A small-molecule ligand and the protein it binds are described below.
Small molecule (SMILES): CO[C@@H]1[C@@H](OC(N)=O)[C@@H](O)[C@H](Oc2ccc3c(O)c(NC(=O)C45CC6CC(CC(C6)C4)C5)c(=O)oc3c2C)OC1(C)C

Sequence of chain 1.A:
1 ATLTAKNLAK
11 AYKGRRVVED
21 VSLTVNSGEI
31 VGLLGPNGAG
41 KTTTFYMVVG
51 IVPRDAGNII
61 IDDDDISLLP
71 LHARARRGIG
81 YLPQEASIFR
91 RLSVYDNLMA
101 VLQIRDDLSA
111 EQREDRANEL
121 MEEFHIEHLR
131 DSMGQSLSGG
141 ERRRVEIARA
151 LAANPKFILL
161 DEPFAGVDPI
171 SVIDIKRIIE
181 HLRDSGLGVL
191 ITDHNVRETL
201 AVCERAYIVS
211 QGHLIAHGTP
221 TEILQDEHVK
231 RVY

Binding-site contacts:
Ligand atom C32 contacts residue ARG90 of chain 1.A at 3.4 Å.
Ligand atom O13 contacts residue ALA100 of chain 1.A at 3.6 Å.
Ligand atom O42 contacts residue PHE89 of chain 1.A at 4.4 Å.
Ligand atom C14 contacts residue PHE89 of chain 1.A at 4.4 Å (hydrophobic).
Ligand atom C36 contacts residue ARG91 of chain 1.A at 3.9 Å.
Ligand atom C31 contacts residue ARG90 of chain 1.A at 4.1 Å.
Ligand atom O38 contacts residue ARG91 of chain 1.A at 3.4 Å.
Ligand atom C41 contacts residue LEU92 of chain 1.A at 3.8 Å (hydrophobic).
Ligand atom C17 contacts residue PHE89 of chain 1.A at 3.4 Å (hydrophobic).
Ligand atom C12 contacts residue LEU92 of chain 1.A at 4.3 Å (hydrophobic).
Ligand atom C16 contacts residue PHE89 of chain 1.A at 4.3 Å (hydrophobic).
Ligand atom O35 contacts residue ARG90 of chain 1.A at 3.9 Å.
Ligand atom C34 contacts residue ARG90 of chain 1.A at 3.5 Å.
Ligand atom O15 contacts residue LEU92 of chain 1.A at 4.3 Å.
Ligand atom C18 contacts residue PHE89 of chain 1.A at 3.6 Å (hydrophobic).
Ligand atom O13 contacts residue PHE89 of chain 1.A at 4.3 Å.
Ligand atom O37 contacts residue ARG91 of chain 1.A at 4.1 Å.
Ligand atom C26 contacts residue ARG91 of chain 1.A at 4.1 Å.